The small molecule below binds the protein below.
Small molecule (SMILES): CC(=O)N[C@H]1[C@H](O[C@H]2[C@H](O)[C@@H](NC(C)=O)CO[C@@H]2CO)O[C@H](CO)[C@@H](O)[C@@H]1O

Binding-site contacts:
Ligand atom N2 contacts residue PHE333 of chain 1.A at 4.4 Å.
Ligand atom C8 contacts residue VAL332 of chain 1.A at 3.5 Å (hydrophobic).
Ligand atom C1 contacts residue ASN334 of chain 1.A at 1.4 Å.
Ligand atom C8 contacts residue PHE329 of chain 1.A at 3.8 Å (hydrophobic).
Ligand atom C6 contacts residue ASN334 of chain 1.A at 4.5 Å.
Ligand atom C4 contacts residue ASN334 of chain 1.A at 4.2 Å.
Ligand atom C7 contacts residue GLU331 of chain 1.A at 3.3 Å.
Ligand atom O6 contacts residue GLY330 of chain 1.A at 3.9 Å.
Ligand atom N2 contacts residue GLU331 of chain 1.A at 4.0 Å.
Ligand atom O5 contacts residue ASN334 of chain 1.A at 2.2 Å (h-bond).
Ligand atom C1 contacts residue GLY330 of chain 1.A at 4.0 Å.
Ligand atom C8 contacts residue PRO328 of chain 1.A at 4.4 Å (hydrophobic).
Ligand atom O7 contacts residue GLY330 of chain 1.A at 2.1 Å (h-bond).
Ligand atom C2 contacts residue GLY330 of chain 1.A at 4.0 Å.
Ligand atom C6 contacts residue SER362 of chain 1.A at 3.8 Å.
Ligand atom C2 contacts residue PHE329 of chain 1.A at 4.4 Å (hydrophobic).
Ligand atom C7 contacts residue GLY330 of chain 1.A at 3.1 Å.
Ligand atom C3 contacts residue ASN334 of chain 1.A at 3.6 Å.
Ligand atom C5 contacts residue ASN334 of chain 1.A at 3.5 Å.
Ligand atom C2 contacts residue ASN334 of chain 1.A at 2.4 Å.
Ligand atom C7 contacts residue PHE329 of chain 1.A at 3.2 Å (hydrophobic).
Ligand atom N2 contacts residue GLY330 of chain 1.A at 4.0 Å.
Ligand atom C8 contacts residue PHE333 of chain 1.A at 3.7 Å (hydrophobic).
Ligand atom O7 contacts residue PRO328 of chain 1.A at 4.2 Å.
Ligand atom O7 contacts residue ASN334 of chain 1.A at 3.8 Å.
Ligand atom O5 contacts residue GLY330 of chain 1.A at 4.0 Å.
Ligand atom O7 contacts residue PHE329 of chain 1.A at 2.1 Å.
Ligand atom O6 contacts residue SER364 of chain 1.A at 3.8 Å.
Ligand atom C7 contacts residue ASN334 of chain 1.A at 3.4 Å.
Ligand atom O7 contacts residue GLU331 of chain 1.A at 3.2 Å (salt-bridge).
Ligand atom N2 contacts residue PHE329 of chain 1.A at 4.3 Å.
Ligand atom C8 contacts residue ASN334 of chain 1.A at 4.3 Å.
Ligand atom N2 contacts residue ASN334 of chain 1.A at 2.6 Å (h-bond).
Ligand atom O6 contacts residue SER362 of chain 1.A at 4.0 Å.
Ligand atom C8 contacts residue GLY330 of chain 1.A at 3.7 Å.
Ligand atom C8 contacts residue GLU331 of chain 1.A at 3.5 Å.
Ligand atom O6 contacts residue ASN334 of chain 1.A at 4.3 Å.
Ligand atom C7 contacts residue VAL332 of chain 1.A at 4.3 Å (hydrophobic).

Sequence of chain 1.A:
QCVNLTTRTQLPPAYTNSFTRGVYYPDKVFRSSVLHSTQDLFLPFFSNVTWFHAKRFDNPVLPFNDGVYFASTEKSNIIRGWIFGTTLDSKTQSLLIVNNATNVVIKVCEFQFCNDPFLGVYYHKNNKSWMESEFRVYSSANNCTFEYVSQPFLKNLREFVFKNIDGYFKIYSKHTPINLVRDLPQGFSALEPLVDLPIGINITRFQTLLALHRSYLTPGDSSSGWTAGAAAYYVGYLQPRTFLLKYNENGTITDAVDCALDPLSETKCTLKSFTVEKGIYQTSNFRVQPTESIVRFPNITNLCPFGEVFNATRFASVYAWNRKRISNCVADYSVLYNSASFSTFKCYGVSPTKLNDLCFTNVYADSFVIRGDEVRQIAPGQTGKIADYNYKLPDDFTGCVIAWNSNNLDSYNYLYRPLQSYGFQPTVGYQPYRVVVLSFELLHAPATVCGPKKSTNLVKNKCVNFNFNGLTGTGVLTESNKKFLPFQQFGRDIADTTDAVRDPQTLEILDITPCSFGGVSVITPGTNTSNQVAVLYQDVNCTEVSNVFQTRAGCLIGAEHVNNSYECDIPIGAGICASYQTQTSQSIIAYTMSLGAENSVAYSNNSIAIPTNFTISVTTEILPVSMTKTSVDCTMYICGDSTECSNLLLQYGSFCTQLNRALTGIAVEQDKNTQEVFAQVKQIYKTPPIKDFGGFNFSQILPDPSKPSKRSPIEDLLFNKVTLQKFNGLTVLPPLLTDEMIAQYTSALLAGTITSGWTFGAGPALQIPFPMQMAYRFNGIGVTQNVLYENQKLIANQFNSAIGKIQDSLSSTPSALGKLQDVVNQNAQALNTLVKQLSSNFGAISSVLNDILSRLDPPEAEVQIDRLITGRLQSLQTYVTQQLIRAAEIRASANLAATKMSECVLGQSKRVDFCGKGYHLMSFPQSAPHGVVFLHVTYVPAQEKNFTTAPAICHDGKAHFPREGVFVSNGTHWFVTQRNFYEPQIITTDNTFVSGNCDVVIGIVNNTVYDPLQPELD